This small molecule binds to this protein.
Small molecule (SMILES): O=C(COP(=O)(O)O)[C@@H](O)[C@@H](O)[C@H](O)COP(=O)(O)O

Binding-site contacts:
Ligand atom O2 contacts residue GLY211 of chain 1.B at 2.9 Å (h-bond).
Ligand atom O5 contacts residue ASP255 of chain 1.B at 2.6 Å (salt-bridge).
Ligand atom C5 contacts residue ASP255 of chain 1.B at 3.5 Å.
Ligand atom O61 contacts residue ARG280 of chain 1.A at 2.8 Å (salt-bridge).
Ligand atom P6 contacts residue SER49 of chain 1.B at 3.6 Å.
Ligand atom O63 contacts residue SER49 of chain 1.B at 3.7 Å.
Ligand atom O4 contacts residue GLN180 of chain 1.B at 3.4 Å.
Ligand atom O62 contacts residue ARG280 of chain 1.A at 3.0 Å (salt-bridge).
Ligand atom O13 contacts residue GLY211 of chain 1.B at 3.0 Å.
Ligand atom O62 contacts residue ARG259 of chain 1.B at 2.9 Å (salt-bridge).
Ligand atom O2 contacts residue ASN253 of chain 1.B at 3.4 Å.
Ligand atom P6 contacts residue ARG280 of chain 1.A at 3.7 Å.
Ligand atom C4 contacts residue ZN1 of chain 1.I at 3.4 Å.
Ligand atom O3 contacts residue GLN47 of chain 1.B at 3.6 Å.
Ligand atom O13 contacts residue ALA212 of chain 1.B at 3.2 Å (h-bond).
Ligand atom O12 contacts residue THR256 of chain 1.B at 2.8 Å (h-bond).
Ligand atom O13 contacts residue LYS184 of chain 1.B at 2.5 Å (salt-bridge).
Ligand atom O61 contacts residue SER49 of chain 1.B at 2.5 Å (h-bond).
Ligand atom O1 contacts residue GLY211 of chain 1.B at 3.2 Å.
Ligand atom C5 contacts residue ASP82 of chain 1.B at 3.4 Å.
Ligand atom O6 contacts residue ARG259 of chain 1.B at 3.4 Å (salt-bridge).
Ligand atom C3 contacts residue ZN1 of chain 1.I at 3.4 Å.
Ligand atom C2 contacts residue ZN1 of chain 1.I at 3.3 Å.
Ligand atom O3 contacts residue ZN1 of chain 1.I at 2.9 Å.
Ligand atom O6 contacts residue ASP255 of chain 1.B at 3.5 Å (salt-bridge).
Ligand atom O3 contacts residue ASN253 of chain 1.B at 2.9 Å (h-bond).
Ligand atom O12 contacts residue SER213 of chain 1.B at 2.6 Å (h-bond).
Ligand atom O2 contacts residue ZN1 of chain 1.I at 2.6 Å.
Ligand atom P1 contacts residue SER213 of chain 1.B at 3.6 Å.
Ligand atom O3 contacts residue ASP82 of chain 1.B at 2.7 Å (salt-bridge).
Ligand atom O13 contacts residue SER213 of chain 1.B at 2.9 Å (h-bond).
Ligand atom C3 contacts residue ASP82 of chain 1.B at 3.1 Å.
Ligand atom O11 contacts residue GLY181 of chain 1.B at 2.8 Å (h-bond).
Ligand atom P1 contacts residue THR256 of chain 1.B at 3.6 Å.
Ligand atom O3 contacts residue HIS83 of chain 1.B at 3.7 Å.
Ligand atom O11 contacts residue THR256 of chain 1.B at 2.8 Å (h-bond).
Ligand atom C4 contacts residue ASP82 of chain 1.B at 3.3 Å.
Ligand atom O12 contacts residue ASP255 of chain 1.B at 2.8 Å (salt-bridge).
Ligand atom P6 contacts residue ARG259 of chain 1.B at 3.7 Å.
Ligand atom O4 contacts residue ZN1 of chain 1.I at 3.2 Å.

Sequence of chain 1.B:
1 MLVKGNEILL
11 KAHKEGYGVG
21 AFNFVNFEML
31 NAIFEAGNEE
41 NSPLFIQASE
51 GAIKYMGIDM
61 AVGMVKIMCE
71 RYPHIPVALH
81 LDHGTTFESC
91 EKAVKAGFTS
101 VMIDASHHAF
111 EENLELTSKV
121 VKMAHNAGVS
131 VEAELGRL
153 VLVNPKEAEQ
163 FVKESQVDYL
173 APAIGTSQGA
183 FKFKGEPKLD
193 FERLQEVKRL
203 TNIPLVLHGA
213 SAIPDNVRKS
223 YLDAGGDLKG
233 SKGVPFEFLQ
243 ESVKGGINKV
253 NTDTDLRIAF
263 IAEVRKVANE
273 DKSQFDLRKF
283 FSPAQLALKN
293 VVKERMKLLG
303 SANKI

Sequence of chain 1.A:
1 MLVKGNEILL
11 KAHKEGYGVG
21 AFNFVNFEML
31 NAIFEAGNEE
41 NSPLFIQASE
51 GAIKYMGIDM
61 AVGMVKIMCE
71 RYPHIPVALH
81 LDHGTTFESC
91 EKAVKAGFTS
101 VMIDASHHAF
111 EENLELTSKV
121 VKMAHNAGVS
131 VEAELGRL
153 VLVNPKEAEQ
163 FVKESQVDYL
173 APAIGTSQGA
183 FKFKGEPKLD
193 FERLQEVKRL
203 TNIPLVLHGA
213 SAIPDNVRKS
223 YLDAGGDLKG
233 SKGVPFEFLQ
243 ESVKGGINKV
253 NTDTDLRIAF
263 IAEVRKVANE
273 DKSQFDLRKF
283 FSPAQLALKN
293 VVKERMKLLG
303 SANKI